Binding-site contacts:
Ligand atom O contacts residue ASN72 of chain 2.A at 2.9 Å (h-bond).
Ligand atom CG1 contacts residue PRO75 of chain 2.A at 3.9 Å (hydrophobic).
Ligand atom O contacts residue ASP74 of chain 2.A at 3.5 Å (salt-bridge).
Ligand atom C contacts residue TYR110 of chain 2.A at 3.6 Å (hydrophobic).
Ligand atom O contacts residue TYR110 of chain 2.A at 2.6 Å (h-bond).
Ligand atom C contacts residue ASN72 of chain 2.A at 4.1 Å.
Ligand atom CG2 contacts residue LEU55 of chain 2.A at 3.7 Å (hydrophobic).
Ligand atom CA contacts residue ASN72 of chain 2.A at 4.1 Å.
Ligand atom CB contacts residue ASN72 of chain 2.A at 4.1 Å.
Ligand atom CG2 contacts residue ILE59 of chain 2.A at 3.8 Å (hydrophobic).
Ligand atom CG1 contacts residue ASP74 of chain 2.A at 4.3 Å.
Ligand atom CB contacts residue ASN72 of chain 2.A at 3.7 Å.
Ligand atom N contacts residue TYR110 of chain 2.A at 3.5 Å.
Ligand atom C contacts residue ASP74 of chain 2.A at 4.0 Å.
Ligand atom CA contacts residue TYR110 of chain 2.A at 4.0 Å (hydrophobic).
Ligand atom CB contacts residue LEU73 of chain 2.A at 3.9 Å (hydrophobic).
Ligand atom CB contacts residue PRO75 of chain 2.A at 4.3 Å (hydrophobic).
Ligand atom CG1 contacts residue ASN72 of chain 2.A at 4.2 Å.
Ligand atom CG2 contacts residue PRO75 of chain 2.A at 4.1 Å (hydrophobic).
Ligand atom CB contacts residue EDO1 of chain 3.E at 4.0 Å.
Ligand atom CG1 contacts residue ILE71 of chain 2.A at 3.9 Å (hydrophobic).
Ligand atom C contacts residue TYR110 of chain 2.A at 3.9 Å (hydrophobic).
Ligand atom CA contacts residue ASP74 of chain 2.A at 3.8 Å.
Ligand atom CG2 contacts residue TYR110 of chain 2.A at 3.9 Å (hydrophobic).
Ligand atom O contacts residue TYR110 of chain 2.A at 3.9 Å.
Ligand atom N contacts residue ASN72 of chain 2.A at 3.0 Å (h-bond).
Ligand atom O contacts residue EDO1 of chain 3.E at 3.3 Å (h-bond).
Ligand atom CG1 contacts residue ILE59 of chain 2.A at 3.8 Å (hydrophobic).
Ligand atom CG2 contacts residue ASP74 of chain 2.A at 4.1 Å.
Ligand atom CA contacts residue ASN72 of chain 2.A at 3.3 Å.
Ligand atom N contacts residue TYR110 of chain 2.A at 4.3 Å.
Ligand atom CG1 contacts residue LEU73 of chain 2.A at 3.5 Å (hydrophobic).
Ligand atom CB contacts residue TYR110 of chain 2.A at 3.6 Å (hydrophobic).
Ligand atom N contacts residue ASP74 of chain 2.A at 3.2 Å (salt-bridge).
Ligand atom CB contacts residue ASP74 of chain 2.A at 3.9 Å.
Ligand atom C contacts residue EDO1 of chain 3.E at 4.2 Å.
Ligand atom CG1 contacts residue ASN72 of chain 2.A at 3.8 Å.
Ligand atom CD1 contacts residue EDO1 of chain 3.E at 4.0 Å.
Ligand atom C contacts residue ASN72 of chain 2.A at 3.6 Å.
Ligand atom CD1 contacts residue ILE59 of chain 2.A at 4.2 Å (hydrophobic).

Sequence of chain 2.A:
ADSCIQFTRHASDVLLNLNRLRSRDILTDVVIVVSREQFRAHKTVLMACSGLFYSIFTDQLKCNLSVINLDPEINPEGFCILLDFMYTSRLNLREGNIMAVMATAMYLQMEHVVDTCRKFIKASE

The protein below binds the small molecule below.
Small molecule (SMILES): CC[C@H](C)[C@H](NC(=O)[C@@H](NC(=O)[C@H](CC1=CN=C2CC=CC=C12)NC(C)=O)C(C)C)C(=O)N1CCC[C@H]1C(N)=O